The small molecule below binds the protein below.
Small molecule (SMILES): O=C(O)CCCCCNC(=O)NC1CCCCC1

Binding-site contacts:
Ligand atom N2 contacts residue TYR383 of chain 2.A at 4.2 Å.
Ligand atom O12 contacts residue MET419 of chain 2.A at 3.4 Å.
Ligand atom O10 contacts residue TYR466 of chain 2.A at 2.7 Å (h-bond).
Ligand atom C8 contacts residue HIS524 of chain 2.A at 3.9 Å.
Ligand atom C14 contacts residue ASP335 of chain 2.A at 4.1 Å.
Ligand atom C7 contacts residue HIS524 of chain 2.A at 4.1 Å.
Ligand atom N2 contacts residue TYR466 of chain 2.A at 3.8 Å.
Ligand atom C17 contacts residue GLN384 of chain 2.A at 3.5 Å.
Ligand atom C6 contacts residue HIS524 of chain 2.A at 3.4 Å.
Ligand atom N4 contacts residue PHE267 of chain 2.A at 4.0 Å.
Ligand atom C5 contacts residue TYR466 of chain 2.A at 3.8 Å (hydrophobic).
Ligand atom C3 contacts residue ASP335 of chain 2.A at 3.1 Å.
Ligand atom N4 contacts residue TYR466 of chain 2.A at 3.6 Å (h-bond).
Ligand atom C16 contacts residue MET339 of chain 2.A at 3.6 Å (hydrophobic).
Ligand atom N2 contacts residue ASP335 of chain 2.A at 2.6 Å (salt-bridge).
Ligand atom C3 contacts residue TYR466 of chain 2.A at 3.1 Å (hydrophobic).
Ligand atom N4 contacts residue HIS524 of chain 2.A at 3.9 Å.
Ligand atom C18 contacts residue GLN384 of chain 2.A at 3.9 Å.
Ligand atom C5 contacts residue PHE267 of chain 2.A at 4.0 Å (hydrophobic).
Ligand atom C15 contacts residue MET339 of chain 2.A at 3.6 Å (hydrophobic).
Ligand atom C1 contacts residue TYR383 of chain 2.A at 4.2 Å (hydrophobic).
Ligand atom C18 contacts residue LEU499 of chain 2.A at 3.7 Å (hydrophobic).
Ligand atom C15 contacts residue TRP336 of chain 2.A at 3.8 Å (hydrophobic).
Ligand atom C5 contacts residue HIS524 of chain 2.A at 4.0 Å.
Ligand atom N2 contacts residue TRP336 of chain 2.A at 4.1 Å.
Ligand atom C1 contacts residue TRP336 of chain 2.A at 4.0 Å (hydrophobic).
Ligand atom O13 contacts residue HIS524 of chain 2.A at 4.1 Å.
Ligand atom C18 contacts residue TYR383 of chain 2.A at 3.8 Å (hydrophobic).
Ligand atom N4 contacts residue ASP335 of chain 2.A at 2.7 Å (salt-bridge).
Ligand atom C6 contacts residue VAL498 of chain 2.A at 4.1 Å (hydrophobic).
Ligand atom O10 contacts residue TYR383 of chain 2.A at 2.5 Å (h-bond).
Ligand atom C1 contacts residue ASP335 of chain 2.A at 3.8 Å.
Ligand atom C11 contacts residue MET419 of chain 2.A at 3.8 Å (hydrophobic).
Ligand atom C17 contacts residue LEU499 of chain 2.A at 4.1 Å (hydrophobic).
Ligand atom C5 contacts residue ASP335 of chain 2.A at 4.0 Å.
Ligand atom C14 contacts residue TRP336 of chain 2.A at 3.6 Å (hydrophobic).
Ligand atom C3 contacts residue TYR383 of chain 2.A at 3.4 Å (hydrophobic).
Ligand atom C1 contacts residue TYR466 of chain 2.A at 4.2 Å (hydrophobic).
Ligand atom C9 contacts residue MET419 of chain 2.A at 3.4 Å (hydrophobic).
Ligand atom C8 contacts residue VAL498 of chain 2.A at 3.9 Å (hydrophobic).

Sequence of chain 2.A:
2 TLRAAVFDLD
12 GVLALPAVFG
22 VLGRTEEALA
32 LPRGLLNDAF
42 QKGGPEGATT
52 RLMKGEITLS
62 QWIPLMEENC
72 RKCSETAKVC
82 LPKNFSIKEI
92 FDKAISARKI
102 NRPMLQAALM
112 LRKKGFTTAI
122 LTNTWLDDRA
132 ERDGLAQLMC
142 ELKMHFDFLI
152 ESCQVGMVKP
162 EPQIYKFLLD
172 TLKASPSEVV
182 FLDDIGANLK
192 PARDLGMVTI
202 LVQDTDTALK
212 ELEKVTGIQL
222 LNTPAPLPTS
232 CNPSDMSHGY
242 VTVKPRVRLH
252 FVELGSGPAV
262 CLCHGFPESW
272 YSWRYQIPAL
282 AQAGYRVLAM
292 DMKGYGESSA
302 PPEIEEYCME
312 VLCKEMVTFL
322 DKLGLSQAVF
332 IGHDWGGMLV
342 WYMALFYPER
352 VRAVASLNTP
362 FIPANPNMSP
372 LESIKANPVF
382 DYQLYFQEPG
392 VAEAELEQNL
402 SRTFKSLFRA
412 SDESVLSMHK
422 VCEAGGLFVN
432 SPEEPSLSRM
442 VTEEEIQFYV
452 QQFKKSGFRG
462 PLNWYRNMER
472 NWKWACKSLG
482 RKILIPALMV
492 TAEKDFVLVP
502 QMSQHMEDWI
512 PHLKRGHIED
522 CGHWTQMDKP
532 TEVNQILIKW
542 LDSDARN